Binding-site contacts:
Ligand atom O5 contacts residue ASN378 of chain 1.C at 2.3 Å (h-bond).
Ligand atom O7 contacts residue THR385 of chain 1.C at 2.9 Å (h-bond).
Ligand atom C3 contacts residue ASN378 of chain 1.C at 3.7 Å.
Ligand atom C6 contacts residue THR380 of chain 1.C at 4.3 Å.
Ligand atom C7 contacts residue ASN378 of chain 1.C at 3.3 Å.
Ligand atom O5 contacts residue THR385 of chain 1.C at 4.5 Å.
Ligand atom O7 contacts residue ASN378 of chain 1.C at 3.9 Å.
Ligand atom O7 contacts residue ASP386 of chain 1.C at 4.4 Å.
Ligand atom C8 contacts residue THR385 of chain 1.C at 4.0 Å.
Ligand atom C3 contacts residue ARG158 of chain 1.C at 4.1 Å.
Ligand atom C8 contacts residue ASP386 of chain 1.C at 4.0 Å.
Ligand atom C2 contacts residue ARG158 of chain 1.C at 4.1 Å.
Ligand atom C2 contacts residue THR385 of chain 1.C at 3.8 Å.
Ligand atom O6 contacts residue ARG158 of chain 1.C at 3.7 Å.
Ligand atom O5 contacts residue THR380 of chain 1.C at 3.2 Å (h-bond).
Ligand atom C7 contacts residue THR385 of chain 1.C at 3.3 Å.
Ligand atom N2 contacts residue ASN378 of chain 1.C at 2.9 Å (h-bond).
Ligand atom C2 contacts residue ASN378 of chain 1.C at 2.5 Å.
Ligand atom C4 contacts residue ASN378 of chain 1.C at 4.1 Å.
Ligand atom O3 contacts residue ARG158 of chain 1.C at 4.5 Å.
Ligand atom N2 contacts residue THR385 of chain 1.C at 4.0 Å.
Ligand atom C5 contacts residue ASN378 of chain 1.C at 3.6 Å.
Ligand atom C1 contacts residue THR380 of chain 1.C at 3.5 Å.
Ligand atom C1 contacts residue ARG158 of chain 1.C at 4.5 Å.
Ligand atom C5 contacts residue THR380 of chain 1.C at 3.9 Å.
Ligand atom O3 contacts residue ARG194 of chain 1.C at 4.5 Å.
Ligand atom C1 contacts residue ASN378 of chain 1.C at 1.4 Å.
Ligand atom C8 contacts residue ASN378 of chain 1.C at 3.8 Å.
Ligand atom C1 contacts residue THR385 of chain 1.C at 4.0 Å.

Sequence of chain 1.C:
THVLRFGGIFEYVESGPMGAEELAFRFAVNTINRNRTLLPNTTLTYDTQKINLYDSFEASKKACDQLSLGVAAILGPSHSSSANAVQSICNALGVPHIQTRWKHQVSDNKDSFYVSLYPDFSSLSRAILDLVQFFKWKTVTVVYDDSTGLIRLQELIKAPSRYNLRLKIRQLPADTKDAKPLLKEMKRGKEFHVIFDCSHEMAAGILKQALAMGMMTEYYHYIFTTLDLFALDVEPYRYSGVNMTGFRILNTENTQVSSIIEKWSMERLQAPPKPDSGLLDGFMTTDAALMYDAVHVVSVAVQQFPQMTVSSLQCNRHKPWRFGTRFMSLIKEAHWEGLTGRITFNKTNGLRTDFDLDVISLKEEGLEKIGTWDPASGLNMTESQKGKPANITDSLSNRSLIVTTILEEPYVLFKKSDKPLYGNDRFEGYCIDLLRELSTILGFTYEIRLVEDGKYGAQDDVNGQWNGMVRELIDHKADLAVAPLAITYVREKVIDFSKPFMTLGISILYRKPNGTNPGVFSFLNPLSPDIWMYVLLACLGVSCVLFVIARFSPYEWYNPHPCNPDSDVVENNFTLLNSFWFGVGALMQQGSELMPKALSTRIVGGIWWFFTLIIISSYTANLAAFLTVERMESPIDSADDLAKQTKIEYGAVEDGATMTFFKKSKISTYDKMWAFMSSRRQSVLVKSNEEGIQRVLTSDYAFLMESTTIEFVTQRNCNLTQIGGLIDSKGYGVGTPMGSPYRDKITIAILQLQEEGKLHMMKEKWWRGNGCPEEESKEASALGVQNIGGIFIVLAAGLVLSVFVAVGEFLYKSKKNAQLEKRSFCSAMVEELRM

This small molecule binds to this protein.
Small molecule (SMILES): CC(=O)N[C@H]1[C@H](O[C@H]2[C@H](O)[C@@H](NC(C)=O)CO[C@@H]2CO)O[C@H](CO)[C@@H](O[C@@H]2O[C@H](CO)[C@@H](O)[C@H](O)[C@@H]2O)[C@@H]1O